Sequence of chain 1.R:
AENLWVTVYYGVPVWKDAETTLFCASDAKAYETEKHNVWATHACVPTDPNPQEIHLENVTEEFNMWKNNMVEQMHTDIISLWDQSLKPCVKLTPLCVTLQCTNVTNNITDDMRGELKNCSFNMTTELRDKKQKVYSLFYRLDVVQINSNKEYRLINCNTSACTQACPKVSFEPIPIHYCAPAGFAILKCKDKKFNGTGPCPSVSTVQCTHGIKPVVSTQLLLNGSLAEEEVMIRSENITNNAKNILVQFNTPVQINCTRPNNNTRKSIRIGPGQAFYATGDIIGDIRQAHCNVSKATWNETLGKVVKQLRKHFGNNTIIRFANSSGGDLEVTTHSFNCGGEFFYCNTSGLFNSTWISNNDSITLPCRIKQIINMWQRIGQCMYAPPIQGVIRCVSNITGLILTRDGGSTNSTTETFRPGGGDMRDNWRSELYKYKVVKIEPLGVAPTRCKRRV

A small-molecule ligand and the protein it binds are described below.
Small molecule (SMILES): CC(=O)N[C@@H]1[C@@H](O)[C@H](O)[C@@H](CO)O[C@H]1O

Binding-site contacts:
Ligand atom N2 contacts residue ASN308 of chain 1.R at 3.0 Å (h-bond).
Ligand atom O5 contacts residue ASN308 of chain 1.R at 2.3 Å (h-bond).
Ligand atom C1 contacts residue ASN308 of chain 1.R at 1.4 Å.
Ligand atom O5 contacts residue TRP364 of chain 1.R at 4.3 Å.
Ligand atom C1 contacts residue TRP364 of chain 1.R at 4.1 Å (hydrophobic).
Ligand atom C5 contacts residue TRP364 of chain 1.R at 4.3 Å (hydrophobic).
Ligand atom C4 contacts residue ASN308 of chain 1.R at 4.2 Å.
Ligand atom C8 contacts residue ASN308 of chain 1.R at 3.3 Å.
Ligand atom C7 contacts residue ASN308 of chain 1.R at 3.3 Å.
Ligand atom C2 contacts residue ASN308 of chain 1.R at 2.5 Å.
Ligand atom O7 contacts residue ASN308 of chain 1.R at 3.9 Å.
Ligand atom C5 contacts residue ASN308 of chain 1.R at 3.6 Å.
Ligand atom C3 contacts residue ASN308 of chain 1.R at 3.8 Å.